Binding-site contacts:
Ligand atom C8 contacts residue GLN81 of chain 4.G at 3.2 Å.
Ligand atom C1 contacts residue ASN72 of chain 4.G at 1.5 Å.
Ligand atom C5 contacts residue THR74 of chain 4.G at 3.9 Å.
Ligand atom O7 contacts residue GLN81 of chain 4.G at 3.9 Å.
Ligand atom C7 contacts residue GLN81 of chain 4.G at 3.8 Å.
Ligand atom N2 contacts residue ASN72 of chain 4.G at 3.2 Å (h-bond).
Ligand atom N2 contacts residue GLN81 of chain 4.G at 4.3 Å.
Ligand atom C6 contacts residue THR74 of chain 4.G at 3.7 Å.
Ligand atom O5 contacts residue THR74 of chain 4.G at 4.0 Å.
Ligand atom O5 contacts residue ASN72 of chain 4.G at 2.4 Å (h-bond).
Ligand atom C1 contacts residue ALA79 of chain 4.G at 4.3 Å (hydrophobic).
Ligand atom C3 contacts residue ASN72 of chain 4.G at 4.0 Å.
Ligand atom C4 contacts residue ASN72 of chain 4.G at 4.3 Å.
Ligand atom C7 contacts residue ASN72 of chain 4.G at 3.5 Å.
Ligand atom C5 contacts residue ASN72 of chain 4.G at 3.7 Å.
Ligand atom O7 contacts residue ASN72 of chain 4.G at 3.3 Å (h-bond).
Ligand atom C2 contacts residue ASN72 of chain 4.G at 2.6 Å.

Sequence of chain 4.G:
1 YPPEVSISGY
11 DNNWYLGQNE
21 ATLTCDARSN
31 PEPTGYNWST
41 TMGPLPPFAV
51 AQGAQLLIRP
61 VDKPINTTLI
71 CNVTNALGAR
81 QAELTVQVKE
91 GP

A small-molecule ligand and the protein it binds are described below.
Small molecule (SMILES): CC(=O)N[C@@H]1[C@@H](O)[C@H](O)[C@@H](CO)O[C@H]1O